This protein binds this small molecule.
Small molecule (SMILES): CC[C@@](C)(O)C(=O)CCCC[C@H]1C=CC(=O)O1

Binding-site contacts:
Ligand atom O15 contacts residue TRP138 of chain 1.C at 3.4 Å.
Ligand atom O15 contacts residue VAL169 of chain 1.C at 3.2 Å.
Ligand atom C12 contacts residue THR142 of chain 1.C at 3.7 Å.
Ligand atom C3 contacts residue THR173 of chain 1.C at 3.8 Å.
Ligand atom O6 contacts residue VAL116 of chain 1.C at 3.4 Å.
Ligand atom O16 contacts residue THR142 of chain 1.C at 2.6 Å (h-bond).
Ligand atom C8 contacts residue LEU99 of chain 1.C at 3.7 Å (hydrophobic).
Ligand atom C11 contacts residue THR142 of chain 1.C at 3.8 Å.
Ligand atom C10 contacts residue LEU99 of chain 1.C at 3.9 Å (hydrophobic).
Ligand atom C1 contacts residue THR173 of chain 1.C at 3.5 Å.
Ligand atom C9 contacts residue TRP138 of chain 1.C at 3.8 Å (hydrophobic).
Ligand atom O5 contacts residue PHE172 of chain 1.C at 3.8 Å.
Ligand atom C8 contacts residue TRP138 of chain 1.C at 3.6 Å (hydrophobic).
Ligand atom C14 contacts residue PHE172 of chain 1.C at 4.0 Å (hydrophobic).
Ligand atom C5 contacts residue GLU95 of chain 1.C at 3.8 Å.
Ligand atom C2 contacts residue THR173 of chain 1.C at 3.6 Å.
Ligand atom O15 contacts residue THR142 of chain 1.C at 3.0 Å (h-bond).
Ligand atom O6 contacts residue GLN176 of chain 1.C at 2.9 Å (h-bond).
Ligand atom O6 contacts residue VAL120 of chain 1.C at 4.0 Å.
Ligand atom C14 contacts residue TYR196 of chain 1.C at 3.9 Å (hydrophobic).
Ligand atom C4 contacts residue GLN75 of chain 1.C at 3.4 Å.
Ligand atom C2 contacts residue MET135 of chain 1.C at 3.9 Å (hydrophobic).
Ligand atom C5 contacts residue ALA96 of chain 1.C at 4.0 Å (hydrophobic).
Ligand atom C3 contacts residue MET135 of chain 1.C at 3.7 Å (hydrophobic).
Ligand atom C11 contacts residue TRP138 of chain 1.C at 3.6 Å (hydrophobic).
Ligand atom C4 contacts residue TRP138 of chain 1.C at 3.9 Å (hydrophobic).
Ligand atom C7 contacts residue THR173 of chain 1.C at 3.5 Å.
Ligand atom O6 contacts residue THR173 of chain 1.C at 3.5 Å.
Ligand atom C14 contacts residue PHE168 of chain 1.C at 3.3 Å (hydrophobic).
Ligand atom C13 contacts residue TYR196 of chain 1.C at 3.4 Å (hydrophobic).
Ligand atom C7 contacts residue TRP138 of chain 1.C at 3.6 Å (hydrophobic).
Ligand atom C14 contacts residue VAL169 of chain 1.C at 4.0 Å (hydrophobic).
Ligand atom C8 contacts residue PHE172 of chain 1.C at 3.9 Å (hydrophobic).
Ligand atom C2 contacts residue VAL116 of chain 1.C at 3.9 Å (hydrophobic).
Ligand atom C4 contacts residue THR173 of chain 1.C at 4.0 Å.
Ligand atom C1 contacts residue VAL116 of chain 1.C at 3.5 Å (hydrophobic).
Ligand atom C2 contacts residue VAL120 of chain 1.C at 3.9 Å (hydrophobic).
Ligand atom O5 contacts residue THR173 of chain 1.C at 3.9 Å.
Ligand atom C3 contacts residue GLN75 of chain 1.C at 3.4 Å.
Ligand atom C10 contacts residue TRP138 of chain 1.C at 3.7 Å (hydrophobic).

Sequence of chain 1.C:
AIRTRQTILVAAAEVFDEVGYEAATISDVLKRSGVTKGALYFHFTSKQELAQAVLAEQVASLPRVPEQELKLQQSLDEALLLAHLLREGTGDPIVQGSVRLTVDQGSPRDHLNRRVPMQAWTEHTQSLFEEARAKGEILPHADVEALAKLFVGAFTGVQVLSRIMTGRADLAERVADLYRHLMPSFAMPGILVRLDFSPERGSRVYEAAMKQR